This protein binds this small molecule.
Small molecule (SMILES): CC(=O)N[C@H]1[C@H](O[C@H]2[C@H](O)[C@@H](NC(C)=O)CO[C@@H]2CO)O[C@H](CO)[C@@H](O)[C@@H]1O

Binding-site contacts:
Ligand atom N2 contacts residue THR55 of chain 1.A at 4.2 Å.
Ligand atom N2 contacts residue ASN53 of chain 1.A at 2.9 Å (h-bond).
Ligand atom O5 contacts residue GLN51 of chain 1.A at 4.1 Å.
Ligand atom O7 contacts residue ASN53 of chain 1.A at 2.9 Å (h-bond).
Ligand atom C8 contacts residue THR55 of chain 1.A at 3.6 Å.
Ligand atom C7 contacts residue THR55 of chain 1.A at 4.0 Å.
Ligand atom C1 contacts residue ASN53 of chain 1.A at 1.5 Å.
Ligand atom C5 contacts residue ASN53 of chain 1.A at 3.7 Å.
Ligand atom C3 contacts residue ASN53 of chain 1.A at 3.8 Å.
Ligand atom C6 contacts residue GLN51 of chain 1.A at 4.1 Å.
Ligand atom O6 contacts residue GLN51 of chain 1.A at 3.4 Å (h-bond).
Ligand atom O5 contacts residue ASN53 of chain 1.A at 2.4 Å (h-bond).
Ligand atom C2 contacts residue ASN53 of chain 1.A at 2.5 Å.
Ligand atom C5 contacts residue GLN51 of chain 1.A at 3.7 Å.
Ligand atom O7 contacts residue SER58 of chain 1.A at 4.1 Å.
Ligand atom C4 contacts residue ASN53 of chain 1.A at 4.3 Å.
Ligand atom C1 contacts residue GLN51 of chain 1.A at 3.7 Å.
Ligand atom C1 contacts residue THR55 of chain 1.A at 4.0 Å.
Ligand atom C8 contacts residue ASN53 of chain 1.A at 4.3 Å.
Ligand atom C7 contacts residue ASN53 of chain 1.A at 3.1 Å.

Sequence of chain 1.A:
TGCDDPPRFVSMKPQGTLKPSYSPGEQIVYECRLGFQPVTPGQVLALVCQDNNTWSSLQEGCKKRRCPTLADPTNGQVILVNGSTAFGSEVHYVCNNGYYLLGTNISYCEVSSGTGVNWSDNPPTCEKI